Sequence of chain 1.A:
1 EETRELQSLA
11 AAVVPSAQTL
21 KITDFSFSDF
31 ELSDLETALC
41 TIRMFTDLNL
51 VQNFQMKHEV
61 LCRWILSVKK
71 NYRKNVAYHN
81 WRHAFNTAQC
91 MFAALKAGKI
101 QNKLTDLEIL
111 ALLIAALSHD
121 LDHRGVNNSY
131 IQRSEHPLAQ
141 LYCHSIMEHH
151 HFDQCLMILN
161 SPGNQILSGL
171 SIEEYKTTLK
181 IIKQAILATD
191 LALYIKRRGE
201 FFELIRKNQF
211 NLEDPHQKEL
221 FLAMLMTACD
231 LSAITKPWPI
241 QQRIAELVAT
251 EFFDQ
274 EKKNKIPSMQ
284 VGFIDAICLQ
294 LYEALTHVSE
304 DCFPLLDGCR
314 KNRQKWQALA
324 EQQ

This small molecule binds to this protein.
Small molecule (SMILES): CN1CCN(CCNc2cc(F)c3c(=O)c4c(-c5nccs5)[nH]c(Cc5ccc6c(c5)OCO6)c4oc3c2)CC1

Binding-site contacts:
Ligand atom N12 contacts residue GLN283 of chain 1.A at 3.2 Å (h-bond).
Ligand atom C13 contacts residue PHE286 of chain 1.A at 3.5 Å (hydrophobic).
Ligand atom O25 contacts residue PHE253 of chain 1.A at 3.8 Å.
Ligand atom C11 contacts residue PHE286 of chain 1.A at 3.7 Å (hydrophobic).
Ligand atom C4 contacts residue PHE252 of chain 1.A at 3.9 Å (hydrophobic).
Ligand atom C9 contacts residue PHE286 of chain 1.A at 3.6 Å (hydrophobic).
Ligand atom N12 contacts residue PHE286 of chain 1.A at 3.8 Å.
Ligand atom C16 contacts residue GLN283 of chain 1.A at 3.4 Å.
Ligand atom C15 contacts residue PHE286 of chain 1.A at 3.8 Å (hydrophobic).
Ligand atom C36 contacts residue VAL126 of chain 1.A at 3.4 Å (hydrophobic).
Ligand atom C11 contacts residue GLN283 of chain 1.A at 3.7 Å.
Ligand atom N29 contacts residue GLN283 of chain 1.A at 3.5 Å (h-bond).
Ligand atom C19 contacts residue MET282 of chain 1.A at 3.6 Å (hydrophobic).
Ligand atom N31 contacts residue PHE252 of chain 1.A at 3.9 Å.
Ligand atom C2 contacts residue PHE252 of chain 1.A at 3.5 Å (hydrophobic).
Ligand atom C16 contacts residue PHE286 of chain 1.A at 3.9 Å (hydrophobic).
Ligand atom F30 contacts residue LEU191 of chain 1.A at 3.8 Å.
Ligand atom C18 contacts residue GLN283 of chain 1.A at 3.3 Å.
Ligand atom C8 contacts residue PHE286 of chain 1.A at 3.5 Å (hydrophobic).
Ligand atom O14 contacts residue SO41 of chain 1.B at 3.4 Å (h-bond).
Ligand atom F30 contacts residue SO41 of chain 1.B at 3.1 Å.
Ligand atom N29 contacts residue ILE234 of chain 1.A at 3.6 Å.
Ligand atom O23 contacts residue ALA249 of chain 1.A at 3.6 Å.
Ligand atom C27 contacts residue LEU231 of chain 1.A at 3.8 Å (hydrophobic).
Ligand atom C3 contacts residue PHE252 of chain 1.A at 3.5 Å (hydrophobic).
Ligand atom C10 contacts residue PHE286 of chain 1.A at 3.7 Å (hydrophobic).
Ligand atom C35 contacts residue VAL126 of chain 1.A at 3.7 Å (hydrophobic).
Ligand atom C17 contacts residue MET282 of chain 1.A at 3.9 Å (hydrophobic).
Ligand atom C24 contacts residue PHE253 of chain 1.A at 3.2 Å (hydrophobic).
Ligand atom O7 contacts residue PHE286 of chain 1.A at 3.5 Å.
Ligand atom C24 contacts residue ALA249 of chain 1.A at 3.6 Å (hydrophobic).
Ligand atom C17 contacts residue GLN283 of chain 1.A at 3.8 Å.
Ligand atom C18 contacts residue MET282 of chain 1.A at 3.6 Å (hydrophobic).
Ligand atom C21 contacts residue PHE252 of chain 1.A at 3.5 Å (hydrophobic).
Ligand atom C20 contacts residue PHE252 of chain 1.A at 3.7 Å (hydrophobic).
Ligand atom C28 contacts residue ILE234 of chain 1.A at 3.7 Å (hydrophobic).
Ligand atom O23 contacts residue ILE279 of chain 1.A at 3.6 Å.
Ligand atom C16 contacts residue MET282 of chain 1.A at 3.5 Å (hydrophobic).
Ligand atom O25 contacts residue PHE252 of chain 1.A at 3.3 Å.
Ligand atom C20 contacts residue MET282 of chain 1.A at 3.7 Å (hydrophobic).